Sequence of chain 1.B:
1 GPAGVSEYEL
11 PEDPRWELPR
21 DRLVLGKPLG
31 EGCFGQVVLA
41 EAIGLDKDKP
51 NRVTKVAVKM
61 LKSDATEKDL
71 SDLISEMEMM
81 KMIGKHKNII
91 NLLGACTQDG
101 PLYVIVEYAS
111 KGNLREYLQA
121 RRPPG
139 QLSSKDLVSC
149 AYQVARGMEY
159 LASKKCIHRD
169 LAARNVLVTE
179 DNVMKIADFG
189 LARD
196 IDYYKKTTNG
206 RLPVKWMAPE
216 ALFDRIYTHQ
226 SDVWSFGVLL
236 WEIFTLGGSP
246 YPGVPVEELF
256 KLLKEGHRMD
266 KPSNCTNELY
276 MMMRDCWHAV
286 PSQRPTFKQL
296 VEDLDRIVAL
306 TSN

Binding-site contacts:
Ligand atom CAS contacts residue ALA109 of chain 1.B at 3.4 Å (hydrophobic).
Ligand atom CAR contacts residue VAL104 of chain 1.B at 3.7 Å (hydrophobic).
Ligand atom CAM contacts residue VAL37 of chain 1.B at 3.7 Å (hydrophobic).
Ligand atom N1 contacts residue ALA109 of chain 1.B at 3.0 Å (h-bond).
Ligand atom CAM contacts residue VAL106 of chain 1.B at 3.7 Å (hydrophobic).
Ligand atom OBB contacts residue LEU29 of chain 1.B at 3.7 Å.
Ligand atom CAX contacts residue GLY112 of chain 1.B at 3.5 Å.
Ligand atom OAG contacts residue VAL37 of chain 1.B at 3.8 Å.
Ligand atom C6 contacts residue ALA57 of chain 1.B at 3.7 Å (hydrophobic).
Ligand atom CAR contacts residue GLU76 of chain 1.B at 3.5 Å.
Ligand atom C6 contacts residue ALA109 of chain 1.B at 3.7 Å (hydrophobic).
Ligand atom CAU contacts residue GLY30 of chain 1.B at 3.2 Å.
Ligand atom C4 contacts residue LEU175 of chain 1.B at 3.5 Å (hydrophobic).
Ligand atom CAJ contacts residue ASP186 of chain 1.B at 3.4 Å.
Ligand atom C2 contacts residue ALA109 of chain 1.B at 3.8 Å (hydrophobic).
Ligand atom OAG contacts residue PHE34 of chain 1.B at 3.7 Å.
Ligand atom CBG contacts residue PRO28 of chain 1.B at 3.3 Å (hydrophobic).
Ligand atom C6 contacts residue GLU107 of chain 1.B at 3.0 Å.
Ligand atom NAQ contacts residue ALA109 of chain 1.B at 2.8 Å (h-bond).
Ligand atom N1 contacts residue LEU175 of chain 1.B at 3.6 Å.
Ligand atom OBB contacts residue TYR108 of chain 1.B at 3.8 Å.
Ligand atom C5 contacts residue ALA57 of chain 1.B at 3.6 Å (hydrophobic).
Ligand atom CAI contacts residue PHE34 of chain 1.B at 3.5 Å (hydrophobic).
Ligand atom C6 contacts residue LEU175 of chain 1.B at 3.6 Å (hydrophobic).
Ligand atom CBG contacts residue GLY30 of chain 1.B at 3.1 Å.
Ligand atom N3 contacts residue LEU175 of chain 1.B at 3.5 Å.
Ligand atom C5 contacts residue LEU175 of chain 1.B at 3.5 Å (hydrophobic).
Ligand atom CAO contacts residue GLU76 of chain 1.B at 3.6 Å.
Ligand atom CAX contacts residue ALA109 of chain 1.B at 3.2 Å (hydrophobic).
Ligand atom CAO contacts residue LYS59 of chain 1.B at 3.8 Å.
Ligand atom CBE contacts residue GLY30 of chain 1.B at 3.1 Å.
Ligand atom CAL contacts residue VAL106 of chain 1.B at 3.7 Å (hydrophobic).
Ligand atom CAY contacts residue GLY112 of chain 1.B at 3.5 Å.
Ligand atom CAW contacts residue GLY112 of chain 1.B at 3.4 Å.
Ligand atom NAN contacts residue GLU76 of chain 1.B at 3.0 Å (salt-bridge).
Ligand atom CBD contacts residue GLY30 of chain 1.B at 3.8 Å.
Ligand atom C2 contacts residue LEU175 of chain 1.B at 3.6 Å (hydrophobic).
Ligand atom CAP contacts residue VAL106 of chain 1.B at 3.5 Å (hydrophobic).
Ligand atom CAP contacts residue LYS59 of chain 1.B at 3.5 Å.
Ligand atom CAV contacts residue GLY30 of chain 1.B at 3.8 Å.

This small molecule binds to this protein.
Small molecule (SMILES): Cc1cc2cc(Oc3ccnc(Nc4cccc(CS(=O)(=O)NCCN(C)C)c4)n3)ccc2[nH]1